The protein below binds the small molecule below.
Small molecule (SMILES): CC(=O)N[C@@H]1[C@@H](O)[C@H](O)[C@@H](CO)O[C@H]1O

Binding-site contacts:
Ligand atom O6 contacts residue VAL22 of chain 1.A at 4.3 Å.
Ligand atom O7 contacts residue ASN19 of chain 1.A at 3.9 Å.
Ligand atom C3 contacts residue ASN19 of chain 1.A at 3.8 Å.
Ligand atom C5 contacts residue ASN19 of chain 1.A at 3.6 Å.
Ligand atom C5 contacts residue VAL22 of chain 1.A at 4.4 Å (hydrophobic).
Ligand atom C1 contacts residue ASN19 of chain 1.A at 1.4 Å.
Ligand atom C6 contacts residue VAL22 of chain 1.A at 4.2 Å (hydrophobic).
Ligand atom C1 contacts residue GLU133 of chain 1.A at 4.5 Å.
Ligand atom N2 contacts residue ASN19 of chain 1.A at 2.9 Å (h-bond).
Ligand atom O6 contacts residue LEU129 of chain 1.A at 4.2 Å.
Ligand atom C1 contacts residue SER21 of chain 1.A at 4.5 Å.
Ligand atom C7 contacts residue ASN19 of chain 1.A at 3.6 Å.
Ligand atom O5 contacts residue VAL22 of chain 1.A at 3.5 Å.
Ligand atom C2 contacts residue ASN19 of chain 1.A at 2.4 Å.
Ligand atom O5 contacts residue GLU133 of chain 1.A at 4.4 Å.
Ligand atom C1 contacts residue VAL22 of chain 1.A at 4.3 Å (hydrophobic).
Ligand atom C4 contacts residue ASN19 of chain 1.A at 4.2 Å.
Ligand atom O5 contacts residue ASN19 of chain 1.A at 2.3 Å (h-bond).

Sequence of chain 1.A:
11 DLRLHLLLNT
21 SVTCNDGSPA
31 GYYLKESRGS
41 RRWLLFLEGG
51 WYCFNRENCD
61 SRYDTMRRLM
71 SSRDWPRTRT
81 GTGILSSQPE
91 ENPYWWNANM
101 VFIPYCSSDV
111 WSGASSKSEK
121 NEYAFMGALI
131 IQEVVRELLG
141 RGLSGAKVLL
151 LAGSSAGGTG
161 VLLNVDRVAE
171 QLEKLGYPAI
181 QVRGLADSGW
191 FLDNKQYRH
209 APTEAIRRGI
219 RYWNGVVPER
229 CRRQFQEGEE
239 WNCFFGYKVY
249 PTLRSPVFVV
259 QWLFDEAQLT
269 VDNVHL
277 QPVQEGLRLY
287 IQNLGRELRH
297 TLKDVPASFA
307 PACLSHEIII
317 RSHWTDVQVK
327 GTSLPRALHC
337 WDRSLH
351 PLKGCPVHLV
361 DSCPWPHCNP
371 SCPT